The small molecule below binds the protein below.
Small molecule (SMILES): O=c1cc[nH]c(=O)[nH]1

Binding-site contacts:
Ligand atom N3 contacts residue GLN173 of chain 2.K at 3.0 Å (h-bond).
Ligand atom N1 contacts residue ILE228 of chain 2.K at 3.9 Å.
Ligand atom C2 contacts residue GLY103 of chain 2.K at 3.4 Å.
Ligand atom C4 contacts residue GLU203 of chain 2.K at 4.1 Å.
Ligand atom N3 contacts residue ARG175 of chain 2.K at 4.2 Å.
Ligand atom O4 contacts residue GLU203 of chain 2.K at 3.5 Å.
Ligand atom O2 contacts residue GLN173 of chain 2.K at 3.6 Å.
Ligand atom N1 contacts residue ILE227 of chain 2.K at 4.1 Å.
Ligand atom O4 contacts residue PHE202 of chain 2.K at 3.9 Å.
Ligand atom C6 contacts residue GLY103 of chain 2.K at 3.9 Å.
Ligand atom N3 contacts residue GLY103 of chain 2.K at 4.0 Å.
Ligand atom N1 contacts residue THR102 of chain 2.K at 3.5 Å.
Ligand atom N3 contacts residue PHE169 of chain 2.K at 3.6 Å.
Ligand atom O4 contacts residue GLN173 of chain 2.K at 2.9 Å (h-bond).
Ligand atom C2 contacts residue ILE228 of chain 2.K at 4.1 Å (hydrophobic).
Ligand atom C2 contacts residue GLN173 of chain 2.K at 3.7 Å.
Ligand atom C4 contacts residue GLN173 of chain 2.K at 3.6 Å.
Ligand atom O2 contacts residue GLY103 of chain 2.K at 3.4 Å.
Ligand atom N3 contacts residue PHE202 of chain 2.K at 3.8 Å.
Ligand atom N1 contacts residue PHE169 of chain 2.K at 4.1 Å.
Ligand atom C6 contacts residue GOL1 of chain 2.CB at 3.5 Å.
Ligand atom C6 contacts residue ILE227 of chain 2.K at 4.0 Å (hydrophobic).
Ligand atom C4 contacts residue GOL1 of chain 2.CB at 3.6 Å.
Ligand atom O2 contacts residue ILE228 of chain 2.K at 3.4 Å.
Ligand atom C2 contacts residue PHE169 of chain 2.K at 3.8 Å (hydrophobic).
Ligand atom C5 contacts residue THR102 of chain 2.K at 4.1 Å.
Ligand atom C4 contacts residue PHE202 of chain 2.K at 3.8 Å (hydrophobic).
Ligand atom C5 contacts residue PHE169 of chain 2.K at 4.1 Å (hydrophobic).
Ligand atom C6 contacts residue THR102 of chain 2.K at 3.7 Å.
Ligand atom O4 contacts residue PHE169 of chain 2.K at 4.0 Å.
Ligand atom O2 contacts residue ARG175 of chain 2.K at 3.0 Å (salt-bridge).
Ligand atom C5 contacts residue GOL1 of chain 2.CB at 2.7 Å.
Ligand atom C6 contacts residue THR101 of chain 2.K at 3.7 Å.
Ligand atom C5 contacts residue THR101 of chain 2.K at 3.6 Å.
Ligand atom N1 contacts residue GLY103 of chain 2.K at 3.4 Å (h-bond).
Ligand atom O4 contacts residue GOL1 of chain 2.CB at 3.7 Å.
Ligand atom C2 contacts residue ARG175 of chain 2.K at 3.9 Å.
Ligand atom O4 contacts residue MSE204 of chain 2.K at 3.7 Å.
Ligand atom C2 contacts residue THR102 of chain 2.K at 4.0 Å.
Ligand atom C4 contacts residue PHE169 of chain 2.K at 3.7 Å (hydrophobic).

Sequence of chain 2.K:
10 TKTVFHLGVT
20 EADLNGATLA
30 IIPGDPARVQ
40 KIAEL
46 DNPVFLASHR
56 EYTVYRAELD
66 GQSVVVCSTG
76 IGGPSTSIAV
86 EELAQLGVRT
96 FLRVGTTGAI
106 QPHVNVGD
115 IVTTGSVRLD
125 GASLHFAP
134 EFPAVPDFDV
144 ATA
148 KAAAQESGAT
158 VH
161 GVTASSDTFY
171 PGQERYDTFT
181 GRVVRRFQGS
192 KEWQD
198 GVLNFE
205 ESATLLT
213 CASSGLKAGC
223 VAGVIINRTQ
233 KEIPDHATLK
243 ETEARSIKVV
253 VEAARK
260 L